Sequence of chain 40.D:
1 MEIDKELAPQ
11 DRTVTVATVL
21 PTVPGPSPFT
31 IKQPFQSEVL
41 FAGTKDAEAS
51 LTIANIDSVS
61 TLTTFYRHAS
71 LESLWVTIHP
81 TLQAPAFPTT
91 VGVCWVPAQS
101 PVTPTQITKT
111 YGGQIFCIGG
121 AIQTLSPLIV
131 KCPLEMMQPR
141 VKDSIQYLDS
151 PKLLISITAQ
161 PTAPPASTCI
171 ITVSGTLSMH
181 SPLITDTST

Sequence of chain 39.C:
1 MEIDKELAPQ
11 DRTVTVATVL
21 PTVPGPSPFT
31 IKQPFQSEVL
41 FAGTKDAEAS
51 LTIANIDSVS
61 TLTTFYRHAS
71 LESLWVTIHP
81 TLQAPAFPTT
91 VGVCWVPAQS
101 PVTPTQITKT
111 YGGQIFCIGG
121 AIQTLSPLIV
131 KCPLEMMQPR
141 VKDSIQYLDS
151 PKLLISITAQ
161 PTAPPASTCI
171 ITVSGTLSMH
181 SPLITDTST

A small-molecule ligand and the protein it binds are described below.
Small molecule (SMILES): Nc1ccn([C@@H]2O[C@H](CO[P](=O)(O)O[C@H]3[C@@H](O)[C@H](n4ccc(N)nc4=O)O[C@@H]3CO[P](=O)(O)O[C@H]3[C@@H](O)[C@H](n4ccc(N)nc4=O)O[C@@H]3CO)[C@@H](O)[C@H]2O)c(=O)n1

Binding-site contacts:
Ligand atom O3' contacts residue THR13 of chain 40.D at 4.4 Å.
Ligand atom O2' contacts residue ASP11 of chain 40.D at 3.5 Å.
Ligand atom C2 contacts residue ARG12 of chain 40.D at 4.5 Å.
Ligand atom OP1 contacts residue THR176 of chain 39.C at 3.4 Å (h-bond).
Ligand atom O2' contacts residue VAL14 of chain 40.D at 4.3 Å.
Ligand atom C4' contacts residue TRP75 of chain 39.C at 4.5 Å (hydrophobic).
Ligand atom OP2 contacts residue SER73 of chain 39.C at 4.0 Å.
Ligand atom O2' contacts residue ARG12 of chain 40.D at 3.6 Å.
Ligand atom C5' contacts residue ARG12 of chain 40.D at 4.3 Å.
Ligand atom O2' contacts residue TYR111 of chain 40.D at 4.3 Å.
Ligand atom O3' contacts residue TRP75 of chain 39.C at 3.6 Å.
Ligand atom C4' contacts residue ARG12 of chain 40.D at 3.6 Å.
Ligand atom OP1 contacts residue SER73 of chain 39.C at 3.2 Å (h-bond).
Ligand atom OP1 contacts residue VAL14 of chain 40.D at 3.4 Å.
Ligand atom P contacts residue TYR111 of chain 40.D at 4.5 Å.
Ligand atom P contacts residue SER73 of chain 39.C at 4.1 Å.
Ligand atom O5' contacts residue LYS131 of chain 39.C at 3.3 Å.
Ligand atom O2 contacts residue ARG12 of chain 40.D at 3.6 Å.
Ligand atom C1' contacts residue ARG12 of chain 40.D at 3.9 Å.
Ligand atom O2' contacts residue THR13 of chain 40.D at 3.8 Å.
Ligand atom OP1 contacts residue TRP75 of chain 39.C at 3.9 Å.
Ligand atom O4' contacts residue ARG12 of chain 40.D at 4.0 Å.
Ligand atom C5' contacts residue LYS131 of chain 39.C at 4.2 Å.
Ligand atom O5' contacts residue ARG12 of chain 40.D at 4.1 Å.
Ligand atom P contacts residue TRP75 of chain 39.C at 4.3 Å.
Ligand atom OP1 contacts residue TYR111 of chain 40.D at 3.6 Å (h-bond).
Ligand atom O5' contacts residue TYR111 of chain 40.D at 4.4 Å.